A protein and the small-molecule ligand that binds it are described below.
Small molecule (SMILES): CC(C)(C#N)c1cccc(C(=O)Nc2ccc(F)c(C(=O)c3c[nH]c4ncc(Cl)cc34)c2F)c1

Binding-site contacts:
Ligand atom O contacts residue ASP155 of chain 1.B at 2.8 Å (salt-bridge).
Ligand atom O1 contacts residue PHE156 of chain 1.B at 3.4 Å.
Ligand atom C12 contacts residue THR90 of chain 1.B at 3.8 Å.
Ligand atom C13 contacts residue THR90 of chain 1.B at 3.6 Å.
Ligand atom O contacts residue GLY154 of chain 1.B at 3.5 Å.
Ligand atom C19 contacts residue THR90 of chain 1.B at 3.0 Å.
Ligand atom C6 contacts residue GLU62 of chain 1.B at 3.6 Å.
Ligand atom N3 contacts residue TRP92 of chain 1.B at 3.6 Å.
Ligand atom F contacts residue PHE156 of chain 1.B at 3.5 Å.
Ligand atom C12 contacts residue GLU62 of chain 1.B at 3.2 Å.
Ligand atom N contacts residue GLY154 of chain 1.B at 3.3 Å.
Ligand atom C11 contacts residue GLU62 of chain 1.B at 3.4 Å.
Ligand atom C2 contacts residue LEU66 of chain 1.B at 3.8 Å (hydrophobic).
Ligand atom F1 contacts residue ALA42 of chain 1.B at 3.2 Å.
Ligand atom F1 contacts residue VAL32 of chain 1.B at 3.8 Å.
Ligand atom C19 contacts residue ALA42 of chain 1.B at 3.3 Å (hydrophobic).
Ligand atom O1 contacts residue VAL32 of chain 1.B at 3.5 Å.
Ligand atom N2 contacts residue THR90 of chain 1.B at 3.5 Å (h-bond).
Ligand atom C9 contacts residue ASP155 of chain 1.B at 3.5 Å.
Ligand atom N2 contacts residue ALA42 of chain 1.B at 3.3 Å.
Ligand atom O contacts residue LEU75 of chain 1.B at 3.2 Å.
Ligand atom C8 contacts residue ASP155 of chain 1.B at 3.5 Å.
Ligand atom F contacts residue ASP155 of chain 1.B at 3.0 Å.
Ligand atom N contacts residue HIS135 of chain 1.B at 3.6 Å (h-bond).
Ligand atom N2 contacts residue GLN91 of chain 1.B at 2.9 Å (h-bond).
Ligand atom C21 contacts residue PHE156 of chain 1.B at 3.7 Å (hydrophobic).
Ligand atom C13 contacts residue LYS44 of chain 1.B at 3.6 Å.
Ligand atom C24 contacts residue CYS93 of chain 1.B at 3.5 Å (hydrophobic).
Ligand atom C17 contacts residue PHE156 of chain 1.B at 3.6 Å (hydrophobic).
Ligand atom C7 contacts residue GLU62 of chain 1.B at 3.2 Å.
Ligand atom N1 contacts residue GLU62 of chain 1.B at 2.8 Å (salt-bridge).
Ligand atom C18 contacts residue PHE156 of chain 1.B at 3.6 Å (hydrophobic).
Ligand atom C10 contacts residue ASP155 of chain 1.B at 3.4 Å.
Ligand atom C16 contacts residue LEU75 of chain 1.B at 3.8 Å (hydrophobic).
Ligand atom N contacts residue ILE153 of chain 1.B at 3.4 Å (h-bond).
Ligand atom N3 contacts residue CYS93 of chain 1.B at 3.0 Å (h-bond).
Ligand atom C10 contacts residue GLU62 of chain 1.B at 3.8 Å.
Ligand atom C20 contacts residue ALA42 of chain 1.B at 3.7 Å (hydrophobic).
Ligand atom C24 contacts residue TRP92 of chain 1.B at 3.6 Å (hydrophobic).
Ligand atom C19 contacts residue GLN91 of chain 1.B at 3.7 Å.

Sequence of chain 1.B:
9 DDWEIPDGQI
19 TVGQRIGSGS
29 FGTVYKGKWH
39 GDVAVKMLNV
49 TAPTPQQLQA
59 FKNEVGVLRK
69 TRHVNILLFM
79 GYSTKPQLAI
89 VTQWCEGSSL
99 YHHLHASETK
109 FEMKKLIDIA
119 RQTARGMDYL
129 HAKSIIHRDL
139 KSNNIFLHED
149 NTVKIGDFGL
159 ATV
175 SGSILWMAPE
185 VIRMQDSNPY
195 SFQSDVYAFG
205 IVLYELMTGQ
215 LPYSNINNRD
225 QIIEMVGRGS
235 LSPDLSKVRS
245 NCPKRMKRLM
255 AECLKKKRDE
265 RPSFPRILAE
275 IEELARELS